Sequence of chain 2.D:
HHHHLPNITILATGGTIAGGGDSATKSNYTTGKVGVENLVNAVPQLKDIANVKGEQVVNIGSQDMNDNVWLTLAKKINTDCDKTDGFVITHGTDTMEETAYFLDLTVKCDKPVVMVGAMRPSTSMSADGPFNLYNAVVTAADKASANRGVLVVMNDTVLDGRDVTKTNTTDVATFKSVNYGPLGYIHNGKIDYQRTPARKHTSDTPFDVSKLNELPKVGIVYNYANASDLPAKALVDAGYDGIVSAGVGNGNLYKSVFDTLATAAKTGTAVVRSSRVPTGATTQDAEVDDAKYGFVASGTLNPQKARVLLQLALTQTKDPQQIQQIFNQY

Sequence of chain 2.C:
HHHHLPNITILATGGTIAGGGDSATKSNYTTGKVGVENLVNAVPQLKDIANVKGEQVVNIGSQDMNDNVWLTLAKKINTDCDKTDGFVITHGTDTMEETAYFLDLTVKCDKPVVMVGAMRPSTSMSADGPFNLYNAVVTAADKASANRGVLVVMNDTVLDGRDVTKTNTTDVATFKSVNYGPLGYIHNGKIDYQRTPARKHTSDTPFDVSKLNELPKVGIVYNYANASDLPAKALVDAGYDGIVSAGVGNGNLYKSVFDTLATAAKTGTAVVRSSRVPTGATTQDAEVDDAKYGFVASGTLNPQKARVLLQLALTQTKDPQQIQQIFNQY

Binding-site contacts:
Ligand atom OD1 contacts residue GLY96 of chain 2.C at 3.3 Å.
Ligand atom CG contacts residue ALA122 of chain 2.C at 3.9 Å (hydrophobic).
Ligand atom O contacts residue GLN67 of chain 2.C at 3.6 Å (h-bond).
Ligand atom CA contacts residue GLN67 of chain 2.C at 3.8 Å.
Ligand atom CA contacts residue GLU291 of chain 2.D at 3.4 Å.
Ligand atom CA contacts residue ASP98 of chain 2.C at 3.8 Å.
Ligand atom CB contacts residue TYR33 of chain 2.C at 3.7 Å (hydrophobic).
Ligand atom OD1 contacts residue THR20 of chain 2.C at 3.0 Å (h-bond).
Ligand atom CB contacts residue THR20 of chain 2.C at 3.0 Å.
Ligand atom O contacts residue THR35 of chain 2.C at 2.9 Å (h-bond).
Ligand atom O contacts residue THR20 of chain 2.C at 3.9 Å.
Ligand atom OXT contacts residue THR97 of chain 2.C at 3.2 Å (h-bond).
Ligand atom C contacts residue THR35 of chain 2.C at 3.8 Å.
Ligand atom N contacts residue ASN256 of chain 2.D at 3.5 Å (h-bond).
Ligand atom CA contacts residue THR35 of chain 2.C at 3.8 Å.
Ligand atom O contacts residue GLY19 of chain 2.C at 3.2 Å.
Ligand atom C contacts residue GLN67 of chain 2.C at 3.6 Å.
Ligand atom OXT contacts residue GLY96 of chain 2.C at 3.3 Å.
Ligand atom N contacts residue ASP98 of chain 2.C at 2.9 Å (salt-bridge).
Ligand atom OXT contacts residue SER66 of chain 2.C at 2.6 Å (h-bond).
Ligand atom OD2 contacts residue ALA122 of chain 2.C at 3.1 Å (h-bond).
Ligand atom OD1 contacts residue ALA122 of chain 2.C at 3.8 Å.
Ligand atom CA contacts residue THR20 of chain 2.C at 3.2 Å.
Ligand atom O contacts residue GLY96 of chain 2.C at 3.3 Å.
Ligand atom N contacts residue GLU291 of chain 2.D at 2.6 Å (salt-bridge).
Ligand atom C contacts residue SER66 of chain 2.C at 3.5 Å.
Ligand atom CB contacts residue ASP98 of chain 2.C at 3.4 Å.
Ligand atom OD2 contacts residue THR20 of chain 2.C at 3.2 Å (h-bond).
Ligand atom CB contacts residue THR97 of chain 2.C at 3.7 Å.
Ligand atom OD1 contacts residue THR97 of chain 2.C at 2.9 Å (h-bond).
Ligand atom OD2 contacts residue THR97 of chain 2.C at 2.6 Å (h-bond).
Ligand atom C contacts residue GLY96 of chain 2.C at 3.4 Å.
Ligand atom CB contacts residue GLU291 of chain 2.D at 3.7 Å.
Ligand atom O contacts residue GLY65 of chain 2.C at 3.3 Å.
Ligand atom CG contacts residue THR20 of chain 2.C at 2.8 Å.
Ligand atom N contacts residue GLN67 of chain 2.C at 2.9 Å (h-bond).
Ligand atom CG contacts residue THR97 of chain 2.C at 3.0 Å.
Ligand atom C contacts residue THR97 of chain 2.C at 3.9 Å.
Ligand atom OXT contacts residue ASP98 of chain 2.C at 3.0 Å (salt-bridge).
Ligand atom O contacts residue SER66 of chain 2.C at 2.8 Å (h-bond).

This protein binds this small molecule.
Small molecule (SMILES): N[C@@H](CC(=O)O)C(=O)O